This small molecule binds to this protein.
Small molecule (SMILES): N[C@@H](CCC(=O)O)C(=O)O

Sequence of chain 1.G:
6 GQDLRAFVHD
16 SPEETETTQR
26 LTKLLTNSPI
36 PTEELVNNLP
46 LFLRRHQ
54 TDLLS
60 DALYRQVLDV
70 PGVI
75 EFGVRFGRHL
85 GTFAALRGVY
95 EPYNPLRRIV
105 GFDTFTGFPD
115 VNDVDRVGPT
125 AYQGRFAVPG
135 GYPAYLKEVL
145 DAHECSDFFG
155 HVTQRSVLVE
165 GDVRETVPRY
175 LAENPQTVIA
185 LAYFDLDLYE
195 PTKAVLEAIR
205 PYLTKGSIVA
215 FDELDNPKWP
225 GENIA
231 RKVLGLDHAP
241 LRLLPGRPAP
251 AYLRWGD

Binding-site contacts:
Ligand atom C contacts residue ASP216 of chain 1.G at 4.0 Å.
Ligand atom N contacts residue GLU217 of chain 1.G at 2.8 Å (salt-bridge).
Ligand atom N contacts residue ASP189 of chain 1.G at 3.6 Å (salt-bridge).
Ligand atom N contacts residue NA1 of chain 1.NA at 4.0 Å.
Ligand atom CB contacts residue PHE130 of chain 1.G at 4.0 Å (hydrophobic).
Ligand atom O contacts residue GLU217 of chain 1.G at 3.2 Å (salt-bridge).
Ligand atom CB contacts residue GLU217 of chain 1.G at 4.1 Å.
Ligand atom CD contacts residue PHE130 of chain 1.G at 4.0 Å (hydrophobic).
Ligand atom N contacts residue ASP216 of chain 1.G at 2.8 Å (salt-bridge).
Ligand atom C contacts residue GLU217 of chain 1.G at 3.7 Å.
Ligand atom OE2 contacts residue LYS222 of chain 1.G at 3.8 Å.
Ligand atom CA contacts residue GLU217 of chain 1.G at 3.6 Å.
Ligand atom OE2 contacts residue TRP223 of chain 1.G at 3.0 Å (h-bond).
Ligand atom CG contacts residue TRP223 of chain 1.G at 4.0 Å (hydrophobic).
Ligand atom N contacts residue ASP191 of chain 1.G at 4.1 Å.
Ligand atom CD contacts residue TRP223 of chain 1.G at 3.7 Å (hydrophobic).
Ligand atom CG contacts residue GLU217 of chain 1.G at 3.4 Å.
Ligand atom O contacts residue ASP216 of chain 1.G at 3.3 Å (salt-bridge).
Ligand atom OE1 contacts residue PHE130 of chain 1.G at 3.4 Å.
Ligand atom C contacts residue NA1 of chain 1.NA at 4.0 Å.
Ligand atom CA contacts residue ASP216 of chain 1.G at 3.8 Å.
Ligand atom O contacts residue EDO1 of chain 1.OA at 3.7 Å.
Ligand atom O contacts residue NA1 of chain 1.NA at 2.9 Å (h-bond).